Binding-site contacts:
Ligand atom C1 contacts residue TRP128 of chain 1.B at 4.2 Å (hydrophobic).
Ligand atom C27 contacts residue ILE124 of chain 1.B at 4.3 Å (hydrophobic).
Ligand atom C60 contacts residue ILE124 of chain 1.B at 4.0 Å (hydrophobic).
Ligand atom C15 contacts residue TRP128 of chain 1.B at 3.8 Å (hydrophobic).
Ligand atom C60 contacts residue LEU40 of chain 1.B at 3.3 Å (hydrophobic).
Ligand atom C35 contacts residue LEU40 of chain 1.B at 4.5 Å (hydrophobic).
Ligand atom C36 contacts residue LYS121 of chain 1.B at 3.9 Å.
Ligand atom C37 contacts residue LYS121 of chain 1.B at 3.8 Å.
Ligand atom C35 contacts residue LYS121 of chain 1.B at 3.6 Å.
Ligand atom C36 contacts residue ILE124 of chain 1.B at 4.1 Å (hydrophobic).
Ligand atom C18 contacts residue TRP128 of chain 1.B at 4.1 Å (hydrophobic).
Ligand atom C0 contacts residue LEU85 of chain 1.B at 4.1 Å (hydrophobic).
Ligand atom O34 contacts residue CYS47 of chain 1.B at 4.3 Å.
Ligand atom C60 contacts residue LYS121 of chain 1.B at 3.4 Å.
Ligand atom C21 contacts residue TRP128 of chain 1.B at 4.5 Å (hydrophobic).
Ligand atom C9 contacts residue TRP128 of chain 1.B at 4.5 Å (hydrophobic).
Ligand atom O34 contacts residue THR43 of chain 1.B at 4.2 Å.

Sequence of chain 1.B:
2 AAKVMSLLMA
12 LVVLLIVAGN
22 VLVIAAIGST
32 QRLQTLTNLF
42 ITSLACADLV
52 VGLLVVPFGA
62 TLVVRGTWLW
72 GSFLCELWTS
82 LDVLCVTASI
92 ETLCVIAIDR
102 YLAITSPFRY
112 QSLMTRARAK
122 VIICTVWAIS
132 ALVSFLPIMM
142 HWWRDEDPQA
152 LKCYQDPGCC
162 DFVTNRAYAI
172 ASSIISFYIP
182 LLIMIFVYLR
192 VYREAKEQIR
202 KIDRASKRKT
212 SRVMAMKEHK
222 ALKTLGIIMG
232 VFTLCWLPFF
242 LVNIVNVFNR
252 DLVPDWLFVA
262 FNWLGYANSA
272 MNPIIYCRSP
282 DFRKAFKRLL

A small-molecule ligand and the protein it binds are described below.
Small molecule (SMILES): CCCCCCCCCC(=O)N(CCO)C[C@@H](O)[C@@H](O)[C@@H](O)[C@@H](O)CO